The protein below binds the small molecule below.
Small molecule (SMILES): O=[N+]([O-])c1cccc(-c2cc(Cc3ccncc3)cc3cccnc23)c1

Sequence of chain 1.A:
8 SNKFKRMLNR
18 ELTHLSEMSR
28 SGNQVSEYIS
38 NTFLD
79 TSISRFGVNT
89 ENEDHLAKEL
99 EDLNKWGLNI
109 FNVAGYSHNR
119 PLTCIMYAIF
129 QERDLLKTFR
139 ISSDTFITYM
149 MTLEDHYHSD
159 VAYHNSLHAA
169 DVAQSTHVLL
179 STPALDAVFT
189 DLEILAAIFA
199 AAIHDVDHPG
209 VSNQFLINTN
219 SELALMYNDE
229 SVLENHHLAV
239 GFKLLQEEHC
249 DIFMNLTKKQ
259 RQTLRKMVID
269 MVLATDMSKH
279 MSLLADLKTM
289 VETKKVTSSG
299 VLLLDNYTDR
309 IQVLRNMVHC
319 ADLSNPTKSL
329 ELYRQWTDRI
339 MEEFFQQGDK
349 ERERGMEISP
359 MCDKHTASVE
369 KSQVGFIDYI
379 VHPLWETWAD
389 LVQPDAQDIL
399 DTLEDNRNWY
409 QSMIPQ

Binding-site contacts:
Ligand atom O52 contacts residue TYR35 of chain 1.A at 3.5 Å.
Ligand atom C42 contacts residue THR39 of chain 1.A at 3.8 Å.
Ligand atom C2 contacts residue PHE374 of chain 1.A at 3.7 Å (hydrophobic).
Ligand atom O54 contacts residue TYR35 of chain 1.A at 3.8 Å.
Ligand atom C42 contacts residue MET275 of chain 1.A at 3.9 Å (hydrophobic).
Ligand atom C6 contacts residue ASN323 of chain 1.A at 3.9 Å.
Ligand atom C27 contacts residue GLN371 of chain 1.A at 3.5 Å.
Ligand atom C27 contacts residue MET339 of chain 1.A at 3.8 Å (hydrophobic).
Ligand atom C3 contacts residue ILE338 of chain 1.A at 3.8 Å (hydrophobic).
Ligand atom C26 contacts residue MET359 of chain 1.A at 3.2 Å (hydrophobic).
Ligand atom C17 contacts residue PHE374 of chain 1.A at 3.6 Å (hydrophobic).
Ligand atom C19 contacts residue PHE374 of chain 1.A at 3.7 Å (hydrophobic).
Ligand atom C24 contacts residue PHE374 of chain 1.A at 3.4 Å (hydrophobic).
Ligand atom N50 contacts residue PHE374 of chain 1.A at 3.6 Å.
Ligand atom C25 contacts residue TYR35 of chain 1.A at 3.8 Å (hydrophobic).
Ligand atom C3 contacts residue PHE374 of chain 1.A at 3.4 Å (hydrophobic).
Ligand atom C28 contacts residue PHE342 of chain 1.A at 3.9 Å (hydrophobic).
Ligand atom N4 contacts residue GLN371 of chain 1.A at 3.0 Å (h-bond).
Ligand atom C1 contacts residue ASN323 of chain 1.A at 3.4 Å.
Ligand atom C43 contacts residue TYR35 of chain 1.A at 3.2 Å (hydrophobic).
Ligand atom C40 contacts residue HIS162 of chain 1.A at 3.5 Å.
Ligand atom C28 contacts residue GLN371 of chain 1.A at 3.5 Å.
Ligand atom N50 contacts residue TYR35 of chain 1.A at 3.5 Å.
Ligand atom C24 contacts residue TYR35 of chain 1.A at 3.8 Å (hydrophobic).
Ligand atom C43 contacts residue MET275 of chain 1.A at 3.8 Å (hydrophobic).
Ligand atom C5 contacts residue GLN371 of chain 1.A at 3.5 Å.
Ligand atom C27 contacts residue MET359 of chain 1.A at 3.3 Å (hydrophobic).
Ligand atom C42 contacts residue TYR35 of chain 1.A at 3.1 Å (hydrophobic).
Ligand atom C15 contacts residue PHE374 of chain 1.A at 3.7 Å (hydrophobic).
Ligand atom C35 contacts residue LEU321 of chain 1.A at 3.8 Å (hydrophobic).
Ligand atom C13 contacts residue PHE374 of chain 1.A at 3.7 Å (hydrophobic).
Ligand atom N4 contacts residue PHE374 of chain 1.A at 3.7 Å.
Ligand atom O52 contacts residue PHE374 of chain 1.A at 3.3 Å.
Ligand atom C5 contacts residue THR335 of chain 1.A at 3.7 Å.
Ligand atom C5 contacts residue ILE338 of chain 1.A at 3.6 Å (hydrophobic).
Ligand atom N4 contacts residue ILE338 of chain 1.A at 3.5 Å.
Ligand atom C25 contacts residue PHE374 of chain 1.A at 3.9 Å (hydrophobic).
Ligand atom C43 contacts residue THR39 of chain 1.A at 3.9 Å.
Ligand atom O54 contacts residue SER370 of chain 1.A at 3.8 Å.
Ligand atom O54 contacts residue VAL32 of chain 1.A at 3.7 Å.